Sequence of chain 1.B:
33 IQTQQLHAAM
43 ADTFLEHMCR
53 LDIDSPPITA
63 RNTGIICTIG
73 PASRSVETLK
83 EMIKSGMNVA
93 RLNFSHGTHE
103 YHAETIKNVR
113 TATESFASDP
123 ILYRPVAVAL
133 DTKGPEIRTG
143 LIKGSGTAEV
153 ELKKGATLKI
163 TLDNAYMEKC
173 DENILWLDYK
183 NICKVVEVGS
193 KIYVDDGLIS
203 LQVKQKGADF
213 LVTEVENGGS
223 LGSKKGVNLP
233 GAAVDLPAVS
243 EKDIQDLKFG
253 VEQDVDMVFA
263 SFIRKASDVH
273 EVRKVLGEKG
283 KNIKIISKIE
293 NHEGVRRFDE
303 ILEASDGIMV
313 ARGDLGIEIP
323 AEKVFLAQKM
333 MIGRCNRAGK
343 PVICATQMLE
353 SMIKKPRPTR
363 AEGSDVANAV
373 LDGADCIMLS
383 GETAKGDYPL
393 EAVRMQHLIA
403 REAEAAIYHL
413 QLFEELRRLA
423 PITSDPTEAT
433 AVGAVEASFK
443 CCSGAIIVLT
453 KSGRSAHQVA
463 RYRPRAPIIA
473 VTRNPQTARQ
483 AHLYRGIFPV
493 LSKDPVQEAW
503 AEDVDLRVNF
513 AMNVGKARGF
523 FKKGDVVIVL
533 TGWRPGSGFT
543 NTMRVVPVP

Binding-site contacts:
Ligand atom O4 contacts residue GLU138 of chain 1.B at 4.5 Å.
Ligand atom C1 contacts residue ARG314 of chain 1.B at 4.3 Å.
Ligand atom O3 contacts residue ASP316 of chain 1.B at 2.7 Å (salt-bridge).
Ligand atom C2 contacts residue ALA313 of chain 1.B at 3.8 Å (hydrophobic).
Ligand atom O4 contacts residue ASP316 of chain 1.B at 4.0 Å.
Ligand atom O1 contacts residue MG1 of chain 1.P at 4.1 Å.
Ligand atom C1 contacts residue ALA313 of chain 1.B at 3.5 Å (hydrophobic).
Ligand atom O4 contacts residue LYS290 of chain 1.B at 2.8 Å (salt-bridge).
Ligand atom C2 contacts residue MG1 of chain 1.P at 2.8 Å.
Ligand atom O1 contacts residue ALA313 of chain 1.B at 3.2 Å.
Ligand atom O1 contacts residue GLY315 of chain 1.B at 2.9 Å (h-bond).
Ligand atom C2 contacts residue GLU292 of chain 1.B at 3.7 Å.
Ligand atom C2 contacts residue LYS290 of chain 1.B at 3.5 Å.
Ligand atom O2 contacts residue LYS290 of chain 1.B at 3.7 Å.
Ligand atom O2 contacts residue MET311 of chain 1.B at 4.2 Å.
Ligand atom O2 contacts residue MET380 of chain 1.B at 4.0 Å.
Ligand atom O3 contacts residue GLU292 of chain 1.B at 3.0 Å (salt-bridge).
Ligand atom C1 contacts residue ASP316 of chain 1.B at 3.7 Å.
Ligand atom C1 contacts residue MG1 of chain 1.P at 2.9 Å.
Ligand atom O2 contacts residue THR348 of chain 1.B at 3.5 Å (h-bond).
Ligand atom O4 contacts residue GLU292 of chain 1.B at 3.2 Å (salt-bridge).
Ligand atom O3 contacts residue ALA313 of chain 1.B at 3.7 Å.
Ligand atom O4 contacts residue ALA313 of chain 1.B at 4.3 Å.
Ligand atom O1 contacts residue ARG314 of chain 1.B at 3.4 Å (salt-bridge).
Ligand atom O3 contacts residue MG1 of chain 1.P at 2.2 Å.
Ligand atom C1 contacts residue GLU292 of chain 1.B at 3.6 Å.
Ligand atom O4 contacts residue MG1 of chain 1.P at 2.0 Å.
Ligand atom C2 contacts residue THR348 of chain 1.B at 4.0 Å.
Ligand atom O2 contacts residue ALA313 of chain 1.B at 4.1 Å.
Ligand atom O2 contacts residue MG1 of chain 1.P at 4.0 Å.
Ligand atom C2 contacts residue ARG93 of chain 1.B at 4.3 Å.
Ligand atom O4 contacts residue ARG93 of chain 1.B at 4.2 Å.
Ligand atom O1 contacts residue THR348 of chain 1.B at 2.5 Å (h-bond).
Ligand atom O3 contacts residue ASP198 of chain 1.B at 4.0 Å.
Ligand atom C1 contacts residue GLY315 of chain 1.B at 3.6 Å.
Ligand atom O2 contacts residue ARG93 of chain 1.B at 3.5 Å (salt-bridge).
Ligand atom O3 contacts residue GLY315 of chain 1.B at 3.5 Å.
Ligand atom C1 contacts residue THR348 of chain 1.B at 3.5 Å.
Ligand atom O1 contacts residue ASP316 of chain 1.B at 4.0 Å.

A small-molecule ligand and the protein it binds are described below.
Small molecule (SMILES): O=C([O-])C(=O)[O-]